Binding-site contacts:
Ligand atom C5 contacts residue ASN149 of chain 1.G at 3.5 Å.
Ligand atom C8 contacts residue THR125 of chain 1.G at 4.1 Å.
Ligand atom C2 contacts residue ASN149 of chain 1.G at 2.5 Å.
Ligand atom C7 contacts residue GLN127 of chain 1.G at 4.0 Å.
Ligand atom O5 contacts residue ASN149 of chain 1.G at 2.1 Å (h-bond).
Ligand atom C7 contacts residue ASN149 of chain 1.G at 4.4 Å.
Ligand atom C1 contacts residue ASN149 of chain 1.G at 1.4 Å.
Ligand atom C8 contacts residue GLN127 of chain 1.G at 3.5 Å.
Ligand atom C4 contacts residue ASN149 of chain 1.G at 4.1 Å.
Ligand atom N2 contacts residue ASN149 of chain 1.G at 3.0 Å (h-bond).
Ligand atom O7 contacts residue GLN127 of chain 1.G at 3.4 Å.
Ligand atom C3 contacts residue ASN149 of chain 1.G at 3.8 Å.

Sequence of chain 1.G:
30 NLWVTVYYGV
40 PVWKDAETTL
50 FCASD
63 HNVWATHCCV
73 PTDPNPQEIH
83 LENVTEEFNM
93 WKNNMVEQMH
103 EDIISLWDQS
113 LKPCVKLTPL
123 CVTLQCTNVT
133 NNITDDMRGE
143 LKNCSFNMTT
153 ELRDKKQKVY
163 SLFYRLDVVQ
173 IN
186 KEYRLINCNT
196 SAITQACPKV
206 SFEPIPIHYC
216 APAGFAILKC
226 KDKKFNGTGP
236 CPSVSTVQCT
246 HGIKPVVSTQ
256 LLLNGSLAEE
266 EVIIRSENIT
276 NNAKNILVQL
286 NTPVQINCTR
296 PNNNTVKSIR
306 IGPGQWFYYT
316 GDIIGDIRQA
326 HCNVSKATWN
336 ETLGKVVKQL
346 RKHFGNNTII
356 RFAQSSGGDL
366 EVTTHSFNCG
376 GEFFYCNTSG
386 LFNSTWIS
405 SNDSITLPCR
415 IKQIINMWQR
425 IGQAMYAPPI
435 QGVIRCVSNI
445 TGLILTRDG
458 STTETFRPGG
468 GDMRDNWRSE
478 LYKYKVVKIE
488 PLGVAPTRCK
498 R

This small molecule binds to this protein.
Small molecule (SMILES): CC(=O)N[C@H]1[C@H](O[C@H]2[C@H](O)[C@@H](NC(C)=O)CO[C@@H]2CO)O[C@H](CO)[C@@H](O)[C@@H]1O